Sequence of chain 1.A:
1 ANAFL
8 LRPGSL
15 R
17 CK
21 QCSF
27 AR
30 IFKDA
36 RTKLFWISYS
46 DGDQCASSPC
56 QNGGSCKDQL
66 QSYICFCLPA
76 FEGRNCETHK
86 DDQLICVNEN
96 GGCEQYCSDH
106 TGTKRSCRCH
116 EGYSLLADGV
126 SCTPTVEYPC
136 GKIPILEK

Binding-site contacts:
Ligand atom C5 contacts residue LEU73 of chain 1.A at 4.4 Å (hydrophobic).
Ligand atom O2 contacts residue SER60 of chain 1.A at 2.7 Å (h-bond).
Ligand atom C5 contacts residue GLY59 of chain 1.A at 4.2 Å.
Ligand atom C2 contacts residue SER60 of chain 1.A at 2.3 Å.
Ligand atom O5 contacts residue SER60 of chain 1.A at 2.3 Å (h-bond).
Ligand atom C3 contacts residue SER60 of chain 1.A at 2.8 Å.
Ligand atom C5 contacts residue GLY58 of chain 1.A at 3.8 Å.
Ligand atom O4 contacts residue SER60 of chain 1.A at 4.4 Å.
Ligand atom C6 contacts residue SER60 of chain 1.A at 4.1 Å.
Ligand atom O3 contacts residue GLY58 of chain 1.A at 4.1 Å.
Ligand atom C5 contacts residue SER60 of chain 1.A at 2.8 Å.
Ligand atom O5 contacts residue PHE71 of chain 1.A at 4.5 Å.
Ligand atom C5 contacts residue PHE71 of chain 1.A at 3.9 Å (hydrophobic).
Ligand atom O5 contacts residue ARG131 of chain 1.C at 3.5 Å (salt-bridge).
Ligand atom C4 contacts residue LEU73 of chain 1.A at 3.7 Å (hydrophobic).
Ligand atom C1 contacts residue SER60 of chain 1.A at 1.4 Å.
Ligand atom O3 contacts residue SER60 of chain 1.A at 4.1 Å.
Ligand atom O4 contacts residue LEU73 of chain 1.A at 3.8 Å.
Ligand atom C6 contacts residue PHE140 of chain 1.C at 3.9 Å (hydrophobic).
Ligand atom C6 contacts residue LEU73 of chain 1.A at 4.1 Å (hydrophobic).
Ligand atom C4 contacts residue SER60 of chain 1.A at 3.4 Å.
Ligand atom C3 contacts residue GLY58 of chain 1.A at 3.5 Å.
Ligand atom C1 contacts residue ARG131 of chain 1.C at 3.8 Å.
Ligand atom C4 contacts residue GLY58 of chain 1.A at 3.5 Å.
Ligand atom C6 contacts residue PHE71 of chain 1.A at 3.6 Å (hydrophobic).
Ligand atom C6 contacts residue CYS72 of chain 1.A at 3.8 Å (hydrophobic).

Sequence of chain 1.C:
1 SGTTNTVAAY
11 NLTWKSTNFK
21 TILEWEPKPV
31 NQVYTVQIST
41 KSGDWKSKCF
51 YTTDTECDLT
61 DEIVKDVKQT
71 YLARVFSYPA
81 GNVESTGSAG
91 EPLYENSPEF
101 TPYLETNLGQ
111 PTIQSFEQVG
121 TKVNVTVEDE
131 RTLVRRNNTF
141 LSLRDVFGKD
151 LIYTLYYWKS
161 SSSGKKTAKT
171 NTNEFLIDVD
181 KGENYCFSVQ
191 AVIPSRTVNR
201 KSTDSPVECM

The small molecule below binds the protein below.
Small molecule (SMILES): C[C@@H]1O[C@@H](O)[C@@H](O)[C@H](O)[C@@H]1O